Sequence of chain 1.F:
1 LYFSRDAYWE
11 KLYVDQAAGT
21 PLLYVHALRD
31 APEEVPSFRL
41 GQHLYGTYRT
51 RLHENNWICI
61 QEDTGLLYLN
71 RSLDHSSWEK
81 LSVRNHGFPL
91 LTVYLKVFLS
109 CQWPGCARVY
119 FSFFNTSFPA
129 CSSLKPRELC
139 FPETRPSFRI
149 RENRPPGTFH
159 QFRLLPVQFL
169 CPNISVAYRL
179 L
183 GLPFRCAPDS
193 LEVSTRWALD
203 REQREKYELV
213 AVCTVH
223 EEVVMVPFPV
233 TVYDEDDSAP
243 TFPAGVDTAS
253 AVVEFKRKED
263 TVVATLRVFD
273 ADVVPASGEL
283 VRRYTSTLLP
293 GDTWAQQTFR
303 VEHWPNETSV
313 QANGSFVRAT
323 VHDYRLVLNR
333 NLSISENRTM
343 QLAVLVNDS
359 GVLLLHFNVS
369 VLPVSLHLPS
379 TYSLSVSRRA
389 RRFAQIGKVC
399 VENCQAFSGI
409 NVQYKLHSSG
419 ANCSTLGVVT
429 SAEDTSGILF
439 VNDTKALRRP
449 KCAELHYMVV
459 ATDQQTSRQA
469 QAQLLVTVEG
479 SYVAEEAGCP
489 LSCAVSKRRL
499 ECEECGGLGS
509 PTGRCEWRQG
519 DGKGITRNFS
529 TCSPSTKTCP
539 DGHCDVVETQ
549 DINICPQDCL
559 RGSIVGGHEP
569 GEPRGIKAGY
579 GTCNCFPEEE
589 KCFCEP

Binding-site contacts:
Ligand atom C2 contacts residue ASN349 of chain 1.F at 2.5 Å.
Ligand atom C4 contacts residue ASN349 of chain 1.F at 4.2 Å.
Ligand atom C6 contacts residue SER351 of chain 1.F at 3.8 Å.
Ligand atom C3 contacts residue ASN349 of chain 1.F at 3.8 Å.
Ligand atom C5 contacts residue SER351 of chain 1.F at 3.7 Å.
Ligand atom N2 contacts residue ASN349 of chain 1.F at 2.9 Å (h-bond).
Ligand atom C1 contacts residue ASN349 of chain 1.F at 1.4 Å.
Ligand atom C7 contacts residue ASN349 of chain 1.F at 3.9 Å.
Ligand atom C1 contacts residue SER351 of chain 1.F at 4.3 Å.
Ligand atom O5 contacts residue SER351 of chain 1.F at 3.9 Å.
Ligand atom O7 contacts residue ASN349 of chain 1.F at 4.4 Å.
Ligand atom C8 contacts residue VAL360 of chain 1.F at 3.7 Å (hydrophobic).
Ligand atom O5 contacts residue ASN349 of chain 1.F at 2.4 Å (h-bond).
Ligand atom C5 contacts residue ASN349 of chain 1.F at 3.7 Å.

This protein binds this small molecule.
Small molecule (SMILES): CC(=O)N[C@@H]1[C@@H](O)[C@H](O)[C@@H](CO)O[C@H]1O